A protein and the small-molecule ligand that binds it are described below.
Small molecule (SMILES): CC(=O)N[C@@H]1[C@@H](O)[C@H](O)[C@@H](CO)O[C@H]1O

Binding-site contacts:
Ligand atom C8 contacts residue ASN1039 of chain 1.A at 4.0 Å.
Ligand atom C5 contacts residue ASN1039 of chain 1.A at 3.5 Å.
Ligand atom O6 contacts residue ASN1039 of chain 1.A at 4.3 Å.
Ligand atom O7 contacts residue PHE1040 of chain 1.A at 4.4 Å.
Ligand atom C4 contacts residue ASN1039 of chain 1.A at 4.2 Å.
Ligand atom C8 contacts residue THR676 of chain 1.A at 3.7 Å.
Ligand atom O7 contacts residue ASN1039 of chain 1.A at 3.3 Å (h-bond).
Ligand atom C1 contacts residue ASN1039 of chain 1.A at 1.5 Å.
Ligand atom C2 contacts residue ASN1039 of chain 1.A at 2.6 Å.
Ligand atom C7 contacts residue ASN1039 of chain 1.A at 3.3 Å.
Ligand atom C6 contacts residue ASN1039 of chain 1.A at 4.5 Å.
Ligand atom C3 contacts residue ASN1039 of chain 1.A at 3.9 Å.
Ligand atom N2 contacts residue ASN1039 of chain 1.A at 3.0 Å.
Ligand atom O5 contacts residue ASN1039 of chain 1.A at 2.2 Å (h-bond).

Sequence of chain 1.A:
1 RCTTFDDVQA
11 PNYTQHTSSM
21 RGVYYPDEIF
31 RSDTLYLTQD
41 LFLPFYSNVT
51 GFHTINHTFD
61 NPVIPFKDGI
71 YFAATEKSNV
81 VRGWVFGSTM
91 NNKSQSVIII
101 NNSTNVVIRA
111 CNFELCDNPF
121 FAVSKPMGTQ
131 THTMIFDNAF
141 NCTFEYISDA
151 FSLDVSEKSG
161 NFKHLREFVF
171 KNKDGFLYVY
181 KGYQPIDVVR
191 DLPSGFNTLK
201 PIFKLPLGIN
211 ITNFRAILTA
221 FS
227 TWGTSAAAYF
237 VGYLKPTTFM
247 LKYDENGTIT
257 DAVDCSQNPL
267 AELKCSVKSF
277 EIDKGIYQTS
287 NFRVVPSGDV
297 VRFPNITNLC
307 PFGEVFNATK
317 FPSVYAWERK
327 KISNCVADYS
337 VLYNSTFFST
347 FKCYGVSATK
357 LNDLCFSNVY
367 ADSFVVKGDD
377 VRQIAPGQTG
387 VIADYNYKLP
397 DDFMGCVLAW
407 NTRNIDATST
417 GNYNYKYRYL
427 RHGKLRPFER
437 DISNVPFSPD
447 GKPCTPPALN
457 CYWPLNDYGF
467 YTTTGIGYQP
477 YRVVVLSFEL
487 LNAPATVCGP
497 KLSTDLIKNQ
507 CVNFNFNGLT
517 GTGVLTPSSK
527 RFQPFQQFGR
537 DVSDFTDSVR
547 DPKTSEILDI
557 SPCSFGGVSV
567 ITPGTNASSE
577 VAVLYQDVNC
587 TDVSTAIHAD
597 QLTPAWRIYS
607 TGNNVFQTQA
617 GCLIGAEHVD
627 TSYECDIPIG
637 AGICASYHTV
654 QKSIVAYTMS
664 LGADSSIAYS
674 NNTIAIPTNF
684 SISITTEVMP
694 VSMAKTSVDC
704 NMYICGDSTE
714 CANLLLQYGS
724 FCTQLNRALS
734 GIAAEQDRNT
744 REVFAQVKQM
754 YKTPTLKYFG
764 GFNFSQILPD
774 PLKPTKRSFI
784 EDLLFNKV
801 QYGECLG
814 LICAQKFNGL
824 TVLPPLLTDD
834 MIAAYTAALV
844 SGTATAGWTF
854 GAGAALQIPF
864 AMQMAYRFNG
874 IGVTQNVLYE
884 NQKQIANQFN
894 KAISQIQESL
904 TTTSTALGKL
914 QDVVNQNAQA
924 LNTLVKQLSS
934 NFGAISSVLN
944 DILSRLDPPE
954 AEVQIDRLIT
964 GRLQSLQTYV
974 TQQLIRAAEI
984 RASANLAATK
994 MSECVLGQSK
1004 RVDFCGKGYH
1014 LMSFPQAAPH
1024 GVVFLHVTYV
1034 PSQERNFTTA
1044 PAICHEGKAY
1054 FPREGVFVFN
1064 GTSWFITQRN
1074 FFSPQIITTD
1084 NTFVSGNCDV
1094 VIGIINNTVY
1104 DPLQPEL